Sequence of chain 1.A:
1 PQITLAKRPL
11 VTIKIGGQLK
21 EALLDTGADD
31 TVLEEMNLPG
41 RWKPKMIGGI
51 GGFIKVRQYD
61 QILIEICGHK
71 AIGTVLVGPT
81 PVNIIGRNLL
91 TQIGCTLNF

A small-molecule ligand and the protein it binds are described below.
Small molecule (SMILES): CC(C)[C@H](NC(=O)[C@H](C)NC(=O)OCc1ccccc1)C(=O)N[C@@H](Cc1ccccc1)[C@@H](O)[C@H](O)[C@H](Cc1ccccc1)NC(=O)[C@@H](NC(=O)[C@H](C)NC(=O)OCc1ccccc1)C(C)C

Binding-site contacts:
Ligand atom C20 contacts residue GLY48 of chain 1.B at 3.4 Å.
Ligand atom O52 contacts residue GLY49 of chain 1.A at 3.4 Å.
Ligand atom C17 contacts residue ILE47 of chain 1.B at 3.5 Å (hydrophobic).
Ligand atom C68 contacts residue GLY48 of chain 1.A at 3.2 Å.
Ligand atom O58 contacts residue ILE47 of chain 1.A at 3.4 Å.
Ligand atom N54 contacts residue ASP29 of chain 1.A at 2.9 Å (salt-bridge).
Ligand atom CG6 contacts residue ILE50 of chain 1.B at 3.5 Å (hydrophobic).
Ligand atom O8 contacts residue ASP30 of chain 1.B at 3.1 Å (salt-bridge).
Ligand atom O1 contacts residue ASP25 of chain 1.A at 2.5 Å (salt-bridge).
Ligand atom C6 contacts residue GLY49 of chain 1.B at 3.4 Å.
Ligand atom O54 contacts residue ASP29 of chain 1.A at 2.9 Å (salt-bridge).
Ligand atom O54 contacts residue ALA28 of chain 1.A at 3.5 Å.
Ligand atom C18 contacts residue GLY48 of chain 1.B at 3.1 Å.
Ligand atom O1 contacts residue GLY27 of chain 1.B at 2.9 Å (h-bond).
Ligand atom C58 contacts residue GLY49 of chain 1.A at 3.3 Å.
Ligand atom N2 contacts residue GLY48 of chain 1.B at 2.9 Å (h-bond).
Ligand atom O51 contacts residue ASP25 of chain 1.B at 2.7 Å (salt-bridge).
Ligand atom N52 contacts residue GLY48 of chain 1.A at 2.8 Å (h-bond).
Ligand atom O51 contacts residue GLY27 of chain 1.A at 3.3 Å (h-bond).
Ligand atom O59 contacts residue ASP30 of chain 1.A at 3.3 Å (salt-bridge).
Ligand atom C13 contacts residue MET46 of chain 1.B at 3.3 Å (hydrophobic).
Ligand atom O58 contacts residue GLY48 of chain 1.A at 2.9 Å (h-bond).
Ligand atom CA contacts residue MET46 of chain 1.B at 3.4 Å (hydrophobic).
Ligand atom C7 contacts residue PRO81 of chain 1.A at 3.4 Å (hydrophobic).
Ligand atom O2 contacts residue GLY49 of chain 1.B at 3.2 Å.
Ligand atom N1 contacts residue GLY27 of chain 1.B at 3.4 Å (h-bond).
Ligand atom C57 contacts residue VAL82 of chain 1.B at 3.5 Å (hydrophobic).
Ligand atom CA contacts residue ILE47 of chain 1.B at 3.4 Å (hydrophobic).
Ligand atom O4 contacts residue ASP29 of chain 1.B at 3.4 Å (salt-bridge).
Ligand atom C53 contacts residue ASP25 of chain 1.B at 3.3 Å.
Ligand atom C2 contacts residue ASP25 of chain 1.A at 3.1 Å.
Ligand atom O51 contacts residue ASP25 of chain 1.A at 3.0 Å (salt-bridge).
Ligand atom C57 contacts residue PRO81 of chain 1.B at 3.5 Å (hydrophobic).
Ligand atom C58 contacts residue ILE50 of chain 1.A at 3.4 Å (hydrophobic).
Ligand atom C56 contacts residue VAL82 of chain 1.B at 3.4 Å (hydrophobic).
Ligand atom C63 contacts residue MET46 of chain 1.A at 3.5 Å (hydrophobic).
Ligand atom N51 contacts residue GLY27 of chain 1.A at 3.1 Å (h-bond).
Ligand atom C contacts residue MET46 of chain 1.B at 3.0 Å (hydrophobic).
Ligand atom C17 contacts residue MET46 of chain 1.B at 3.1 Å (hydrophobic).
Ligand atom C52 contacts residue ASP25 of chain 1.B at 3.1 Å.

Sequence of chain 1.B:
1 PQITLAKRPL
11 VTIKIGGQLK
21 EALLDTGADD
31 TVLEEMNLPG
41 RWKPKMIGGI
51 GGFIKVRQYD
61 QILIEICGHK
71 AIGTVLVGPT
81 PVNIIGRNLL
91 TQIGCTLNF